Sequence of chain 1.A:
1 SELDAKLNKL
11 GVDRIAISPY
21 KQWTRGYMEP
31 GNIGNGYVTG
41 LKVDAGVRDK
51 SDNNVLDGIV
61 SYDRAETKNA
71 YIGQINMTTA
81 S

Sequence of chain 1.F:
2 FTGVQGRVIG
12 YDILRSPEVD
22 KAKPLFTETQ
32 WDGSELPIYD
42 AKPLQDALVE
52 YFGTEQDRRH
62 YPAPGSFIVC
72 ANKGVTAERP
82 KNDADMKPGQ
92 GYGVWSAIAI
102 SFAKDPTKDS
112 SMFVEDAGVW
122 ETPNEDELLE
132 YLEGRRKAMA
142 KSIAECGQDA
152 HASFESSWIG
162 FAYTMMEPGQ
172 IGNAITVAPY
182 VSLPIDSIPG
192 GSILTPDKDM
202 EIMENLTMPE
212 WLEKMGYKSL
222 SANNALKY

Sequence of chain 1.E:
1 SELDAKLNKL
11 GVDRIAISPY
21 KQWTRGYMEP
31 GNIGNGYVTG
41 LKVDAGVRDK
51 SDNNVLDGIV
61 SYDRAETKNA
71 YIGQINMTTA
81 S

Binding-site contacts:
Ligand atom N contacts residue PYR1 of chain 1.F at 1.3 Å.
Ligand atom CD2 contacts residue PYR1 of chain 1.F at 4.0 Å.
Ligand atom C contacts residue PYR1 of chain 1.F at 3.5 Å.
Ligand atom NE2 contacts residue ASP63 of chain 1.A at 3.0 Å (salt-bridge).
Ligand atom CB contacts residue PHE114 of chain 1.F at 3.8 Å (hydrophobic).
Ligand atom CE1 contacts residue GLU66 of chain 1.A at 3.6 Å.
Ligand atom ND1 contacts residue PHE2 of chain 1.F at 4.0 Å.
Ligand atom CA contacts residue PHE114 of chain 1.F at 3.7 Å (hydrophobic).
Ligand atom CD2 contacts residue PHE114 of chain 1.F at 3.8 Å (hydrophobic).
Ligand atom CM contacts residue GLU116 of chain 1.F at 3.8 Å.
Ligand atom CE1 contacts residue PHE2 of chain 1.F at 3.4 Å (hydrophobic).
Ligand atom N contacts residue PHE2 of chain 1.F at 3.6 Å (h-bond).
Ligand atom ND1 contacts residue SER81 of chain 1.E at 2.6 Å (h-bond).
Ligand atom O contacts residue PHE114 of chain 1.F at 2.9 Å (h-bond).
Ligand atom CM contacts residue SER81 of chain 1.E at 3.8 Å.
Ligand atom CM contacts residue ALA80 of chain 1.E at 3.4 Å (hydrophobic).
Ligand atom CM contacts residue ALA72 of chain 1.F at 4.0 Å (hydrophobic).
Ligand atom CE1 contacts residue ASP63 of chain 1.A at 3.5 Å.
Ligand atom O contacts residue GLU116 of chain 1.F at 3.2 Å (salt-bridge).
Ligand atom OXT contacts residue GLU116 of chain 1.F at 3.3 Å (salt-bridge).
Ligand atom NE2 contacts residue PHE2 of chain 1.F at 3.1 Å.
Ligand atom OXT contacts residue ALA72 of chain 1.F at 4.0 Å.
Ligand atom CG contacts residue PYR1 of chain 1.F at 3.6 Å.
Ligand atom CB contacts residue PYR1 of chain 1.F at 3.5 Å.
Ligand atom C contacts residue GLU116 of chain 1.F at 4.0 Å.
Ligand atom C contacts residue PHE114 of chain 1.F at 3.6 Å (hydrophobic).
Ligand atom CE1 contacts residue SER81 of chain 1.E at 3.8 Å.
Ligand atom O contacts residue VAL115 of chain 1.F at 3.4 Å.
Ligand atom CM contacts residue LYS74 of chain 1.F at 3.4 Å.
Ligand atom CB contacts residue ILE59 of chain 1.A at 4.1 Å (hydrophobic).
Ligand atom OXT contacts residue LYS74 of chain 1.F at 4.1 Å.
Ligand atom ND1 contacts residue TYR62 of chain 1.A at 3.9 Å.
Ligand atom CA contacts residue PYR1 of chain 1.F at 2.4 Å.
Ligand atom CB contacts residue SER81 of chain 1.E at 3.2 Å.
Ligand atom CD2 contacts residue PHE2 of chain 1.F at 3.6 Å (hydrophobic).
Ligand atom CM contacts residue ASN73 of chain 1.F at 3.7 Å.
Ligand atom N contacts residue PHE114 of chain 1.F at 2.8 Å (h-bond).
Ligand atom CA contacts residue SER81 of chain 1.E at 3.5 Å.
Ligand atom O contacts residue PYR1 of chain 1.F at 4.0 Å.
Ligand atom CG contacts residue SER81 of chain 1.E at 3.3 Å.

A small-molecule ligand and the protein it binds are described below.
Small molecule (SMILES): COC(=O)[C@@H](N)Cc1c[nH]c[nH+]1